Sequence of chain 1.C:
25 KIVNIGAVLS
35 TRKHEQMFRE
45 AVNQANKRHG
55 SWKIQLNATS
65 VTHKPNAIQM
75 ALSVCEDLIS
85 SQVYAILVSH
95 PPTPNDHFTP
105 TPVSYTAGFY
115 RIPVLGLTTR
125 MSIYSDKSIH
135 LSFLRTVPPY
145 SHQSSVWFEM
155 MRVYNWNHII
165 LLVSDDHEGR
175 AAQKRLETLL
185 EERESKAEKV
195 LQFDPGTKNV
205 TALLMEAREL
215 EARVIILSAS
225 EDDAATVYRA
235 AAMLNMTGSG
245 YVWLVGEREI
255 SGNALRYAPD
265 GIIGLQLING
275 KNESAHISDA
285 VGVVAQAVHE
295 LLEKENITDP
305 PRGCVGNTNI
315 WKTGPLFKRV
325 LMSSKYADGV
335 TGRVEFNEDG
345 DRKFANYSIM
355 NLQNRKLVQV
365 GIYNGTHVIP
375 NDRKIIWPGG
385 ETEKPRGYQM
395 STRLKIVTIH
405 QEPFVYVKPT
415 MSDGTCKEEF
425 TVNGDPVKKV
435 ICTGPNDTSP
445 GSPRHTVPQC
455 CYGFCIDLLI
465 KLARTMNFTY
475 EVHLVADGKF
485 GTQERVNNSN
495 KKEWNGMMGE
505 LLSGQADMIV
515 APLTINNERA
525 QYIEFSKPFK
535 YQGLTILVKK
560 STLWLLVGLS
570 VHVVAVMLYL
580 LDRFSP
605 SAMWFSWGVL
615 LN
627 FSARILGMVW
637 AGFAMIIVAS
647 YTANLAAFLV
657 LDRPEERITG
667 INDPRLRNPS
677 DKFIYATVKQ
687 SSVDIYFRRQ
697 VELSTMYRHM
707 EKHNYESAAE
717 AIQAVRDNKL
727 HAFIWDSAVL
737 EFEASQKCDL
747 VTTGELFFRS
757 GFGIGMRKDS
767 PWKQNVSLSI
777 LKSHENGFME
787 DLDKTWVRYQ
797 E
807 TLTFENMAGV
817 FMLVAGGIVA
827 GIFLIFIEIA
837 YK

Binding-site contacts:
Ligand atom C3 contacts residue ASN239 of chain 1.C at 4.0 Å.
Ligand atom C7 contacts residue LEU238 of chain 1.C at 3.1 Å (hydrophobic).
Ligand atom C7 contacts residue ARG212 of chain 1.C at 3.4 Å.
Ligand atom C4 contacts residue ASN239 of chain 1.C at 4.3 Å.
Ligand atom O7 contacts residue LEU238 of chain 1.C at 2.9 Å (h-bond).
Ligand atom C8 contacts residue LEU238 of chain 1.C at 3.7 Å (hydrophobic).
Ligand atom O7 contacts residue ASN239 of chain 1.C at 3.4 Å.
Ligand atom N2 contacts residue ASN239 of chain 1.C at 3.1 Å (h-bond).
Ligand atom C5 contacts residue ASN239 of chain 1.C at 3.6 Å.
Ligand atom N2 contacts residue LEU238 of chain 1.C at 3.7 Å.
Ligand atom O5 contacts residue ASN239 of chain 1.C at 2.4 Å (h-bond).
Ligand atom O7 contacts residue ARG212 of chain 1.C at 2.5 Å (salt-bridge).
Ligand atom C8 contacts residue ARG212 of chain 1.C at 3.6 Å.
Ligand atom C2 contacts residue ASN239 of chain 1.C at 2.7 Å.
Ligand atom C7 contacts residue ASN239 of chain 1.C at 3.8 Å.
Ligand atom C1 contacts residue ASN239 of chain 1.C at 1.5 Å.

The protein below binds the small molecule below.
Small molecule (SMILES): CC(=O)N[C@@H]1[C@@H](O)[C@H](O)[C@@H](CO)O[C@H]1O